Sequence of chain 1.A:
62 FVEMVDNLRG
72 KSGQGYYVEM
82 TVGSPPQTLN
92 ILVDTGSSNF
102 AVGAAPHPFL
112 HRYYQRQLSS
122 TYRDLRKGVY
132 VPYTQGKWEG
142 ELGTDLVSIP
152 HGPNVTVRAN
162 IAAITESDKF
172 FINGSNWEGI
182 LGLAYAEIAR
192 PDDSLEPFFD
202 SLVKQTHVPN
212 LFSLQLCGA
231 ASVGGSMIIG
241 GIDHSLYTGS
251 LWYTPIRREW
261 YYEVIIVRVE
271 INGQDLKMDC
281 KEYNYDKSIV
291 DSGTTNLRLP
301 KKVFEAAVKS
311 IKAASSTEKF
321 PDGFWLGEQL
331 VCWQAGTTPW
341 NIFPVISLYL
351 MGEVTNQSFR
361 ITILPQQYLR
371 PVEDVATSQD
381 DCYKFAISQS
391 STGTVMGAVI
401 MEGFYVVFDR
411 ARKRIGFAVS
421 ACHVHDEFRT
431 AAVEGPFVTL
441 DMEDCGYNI

Binding-site contacts:
Ligand atom C12 contacts residue GLN136 of chain 1.A at 4.2 Å.
Ligand atom C5 contacts residue TYR134 of chain 2.A at 4.0 Å (hydrophobic).
Ligand atom C8 contacts residue ILE181 of chain 2.A at 3.5 Å (hydrophobic).
Ligand atom C13 contacts residue GLN136 of chain 1.A at 3.8 Å.
Ligand atom N18 contacts residue ILE181 of chain 2.A at 4.1 Å.
Ligand atom C14 contacts residue THR295 of chain 2.A at 4.3 Å.
Ligand atom C6 contacts residue TYR134 of chain 2.A at 4.1 Å (hydrophobic).
Ligand atom C8 contacts residue PHE171 of chain 2.A at 4.0 Å (hydrophobic).
Ligand atom N1 contacts residue ASP291 of chain 2.A at 3.2 Å (salt-bridge).
Ligand atom C12 contacts residue ILE173 of chain 2.A at 4.3 Å (hydrophobic).
Ligand atom C7 contacts residue PHE171 of chain 2.A at 4.0 Å (hydrophobic).
Ligand atom C2 contacts residue ASP291 of chain 2.A at 4.1 Å.
Ligand atom C9 contacts residue LEU93 of chain 2.A at 4.0 Å (hydrophobic).
Ligand atom C16 contacts residue GLY293 of chain 2.A at 3.5 Å.
Ligand atom C8 contacts residue LEU93 of chain 2.A at 3.9 Å (hydrophobic).
Ligand atom C14 contacts residue GLY74 of chain 2.A at 3.6 Å.
Ligand atom C17 contacts residue GLY293 of chain 2.A at 3.6 Å.
Ligand atom C7 contacts residue ASP95 of chain 2.A at 4.3 Å.
Ligand atom N1 contacts residue ASP95 of chain 2.A at 2.6 Å (salt-bridge).
Ligand atom C17 contacts residue LEU93 of chain 2.A at 3.5 Å (hydrophobic).
Ligand atom N18 contacts residue ASP95 of chain 2.A at 2.9 Å (salt-bridge).
Ligand atom C10 contacts residue PHE171 of chain 2.A at 4.1 Å (hydrophobic).
Ligand atom C2 contacts residue ASP95 of chain 2.A at 3.3 Å.
Ligand atom C2 contacts residue GLY293 of chain 2.A at 4.2 Å.
Ligand atom C13 contacts residue ILE173 of chain 2.A at 3.8 Å (hydrophobic).
Ligand atom N1 contacts residue GLY293 of chain 2.A at 3.6 Å.
Ligand atom C7 contacts residue TYR134 of chain 2.A at 3.6 Å (hydrophobic).
Ligand atom N1 contacts residue GLY97 of chain 2.A at 3.8 Å.
Ligand atom C13 contacts residue GLY74 of chain 2.A at 4.0 Å.
Ligand atom N15 contacts residue GLN75 of chain 2.A at 4.2 Å.
Ligand atom C10 contacts residue TRP178 of chain 2.A at 4.3 Å (hydrophobic).
Ligand atom N3 contacts residue ASP291 of chain 2.A at 4.0 Å.
Ligand atom C7 contacts residue ILE181 of chain 2.A at 3.6 Å (hydrophobic).
Ligand atom C14 contacts residue GLN75 of chain 2.A at 4.0 Å.
Ligand atom C11 contacts residue LYS170 of chain 1.A at 4.2 Å.
Ligand atom C6 contacts residue ASP95 of chain 2.A at 4.0 Å.
Ligand atom C14 contacts residue GLY293 of chain 2.A at 4.0 Å.
Ligand atom C14 contacts residue GLY76 of chain 2.A at 4.3 Å.
Ligand atom N15 contacts residue GLY293 of chain 2.A at 3.0 Å (h-bond).
Ligand atom C11 contacts residue PHE171 of chain 2.A at 4.1 Å (hydrophobic).

Sequence of chain 2.A:
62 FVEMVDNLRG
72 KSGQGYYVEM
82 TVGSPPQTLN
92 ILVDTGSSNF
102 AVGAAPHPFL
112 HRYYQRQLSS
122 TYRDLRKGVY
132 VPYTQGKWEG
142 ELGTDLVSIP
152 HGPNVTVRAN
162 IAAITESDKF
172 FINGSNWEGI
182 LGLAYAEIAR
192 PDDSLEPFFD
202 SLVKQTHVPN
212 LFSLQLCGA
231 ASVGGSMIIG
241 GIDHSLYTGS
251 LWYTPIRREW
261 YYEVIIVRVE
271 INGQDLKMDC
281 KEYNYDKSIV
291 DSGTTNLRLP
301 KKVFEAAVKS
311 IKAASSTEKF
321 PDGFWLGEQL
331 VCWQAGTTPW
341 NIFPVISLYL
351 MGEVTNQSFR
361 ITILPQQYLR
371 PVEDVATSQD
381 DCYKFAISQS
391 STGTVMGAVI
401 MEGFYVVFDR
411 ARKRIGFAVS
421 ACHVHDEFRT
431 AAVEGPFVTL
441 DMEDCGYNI

A protein and the small-molecule ligand that binds it are described below.
Small molecule (SMILES): Nc1nc(CCc2ccc3cc[nH]c3c2)cc(=O)[nH]1